A small-molecule ligand and the protein it binds are described below.
Small molecule (SMILES): CC(C)CCC[C@@H](C)[C@H]1CC[C@H]2[C@@H]3CC=C4C[C@@H](OS(=O)(=O)O)CC[C@]4(C)[C@H]3CC[C@]12C

Binding-site contacts:
Ligand atom C69 contacts residue VAL38 of chain 1.C at 3.5 Å (hydrophobic).
Ligand atom C63 contacts residue LEU30 of chain 1.C at 4.1 Å (hydrophobic).
Ligand atom C60 contacts residue TRP109 of chain 1.C at 4.0 Å (hydrophobic).
Ligand atom C32 contacts residue PHE66 of chain 1.C at 3.9 Å (hydrophobic).
Ligand atom C15 contacts residue PHE66 of chain 1.C at 4.0 Å (hydrophobic).
Ligand atom C30 contacts residue PHE66 of chain 1.C at 3.7 Å (hydrophobic).
Ligand atom C18 contacts residue PHE66 of chain 1.C at 4.3 Å (hydrophobic).
Ligand atom C65 contacts residue ILE124 of chain 1.C at 3.8 Å (hydrophobic).
Ligand atom C35 contacts residue PHE66 of chain 1.C at 3.9 Å (hydrophobic).
Ligand atom C54 contacts residue LEU94 of chain 1.C at 3.5 Å (hydrophobic).
Ligand atom C32 contacts residue GLY57 of chain 1.C at 4.1 Å.
Ligand atom C69 contacts residue SER37 of chain 1.C at 4.3 Å.
Ligand atom C23 contacts residue TYR100 of chain 1.C at 3.9 Å (hydrophobic).
Ligand atom C40 contacts residue ILE126 of chain 1.C at 3.9 Å (hydrophobic).
Ligand atom C35 contacts residue VAL107 of chain 1.C at 3.9 Å (hydrophobic).
Ligand atom C12 contacts residue VAL59 of chain 1.C at 4.0 Å (hydrophobic).
Ligand atom C9 contacts residue VAL59 of chain 1.C at 4.0 Å (hydrophobic).
Ligand atom C13 contacts residue VAL64 of chain 1.C at 3.9 Å (hydrophobic).
Ligand atom C23 contacts residue VAL128 of chain 1.C at 4.3 Å (hydrophobic).
Ligand atom C4 contacts residue PRO101 of chain 1.C at 3.7 Å (hydrophobic).
Ligand atom C44 contacts residue VAL105 of chain 1.C at 3.9 Å (hydrophobic).
Ligand atom C44 contacts residue ILE103 of chain 1.C at 4.0 Å (hydrophobic).
Ligand atom C57 contacts residue LEU94 of chain 1.C at 4.0 Å (hydrophobic).
Ligand atom C15 contacts residue GLY57 of chain 1.C at 3.9 Å.
Ligand atom C44 contacts residue VAL59 of chain 1.C at 4.2 Å (hydrophobic).
Ligand atom C69 contacts residue TYR36 of chain 1.C at 3.5 Å (hydrophobic).
Ligand atom C57 contacts residue TRP109 of chain 1.C at 4.2 Å (hydrophobic).
Ligand atom C26 contacts residue TYR100 of chain 1.C at 3.6 Å (hydrophobic).
Ligand atom C26 contacts residue PHE66 of chain 1.C at 4.2 Å (hydrophobic).
Ligand atom C65 contacts residue VAL38 of chain 1.C at 3.9 Å (hydrophobic).
Ligand atom C69 contacts residue VAL20 of chain 1.C at 3.7 Å (hydrophobic).
Ligand atom C13 contacts residue VAL59 of chain 1.C at 3.9 Å (hydrophobic).
Ligand atom C40 contacts residue VAL128 of chain 1.C at 4.0 Å (hydrophobic).
Ligand atom C50 contacts residue LEU30 of chain 1.C at 4.0 Å (hydrophobic).
Ligand atom C38 contacts residue PHE66 of chain 1.C at 3.8 Å (hydrophobic).
Ligand atom C65 contacts residue VAL20 of chain 1.C at 3.9 Å (hydrophobic).
Ligand atom C63 contacts residue VAL38 of chain 1.C at 4.2 Å (hydrophobic).
Ligand atom C1 contacts residue TYR100 of chain 1.C at 3.7 Å (hydrophobic).
Ligand atom C48 contacts residue LEU30 of chain 1.C at 4.1 Å (hydrophobic).
Ligand atom C1 contacts residue PRO101 of chain 1.C at 4.3 Å (hydrophobic).

Sequence of chain 1.C:
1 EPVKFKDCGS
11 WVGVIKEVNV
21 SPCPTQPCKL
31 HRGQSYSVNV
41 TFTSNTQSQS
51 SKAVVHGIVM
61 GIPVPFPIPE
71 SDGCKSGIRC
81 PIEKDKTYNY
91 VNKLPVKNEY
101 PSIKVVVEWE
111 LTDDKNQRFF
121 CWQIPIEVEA